A protein and the small-molecule ligand that binds it are described below.
Small molecule (SMILES): COCCN(C[C@H]1C[C@@H]1C)c1cc(-c2nnc([C@](C)(N)Cc3ccccc3)o2)c(Cl)c(N(C)S(C)(=O)=O)n1

Sequence of chain 1.A:
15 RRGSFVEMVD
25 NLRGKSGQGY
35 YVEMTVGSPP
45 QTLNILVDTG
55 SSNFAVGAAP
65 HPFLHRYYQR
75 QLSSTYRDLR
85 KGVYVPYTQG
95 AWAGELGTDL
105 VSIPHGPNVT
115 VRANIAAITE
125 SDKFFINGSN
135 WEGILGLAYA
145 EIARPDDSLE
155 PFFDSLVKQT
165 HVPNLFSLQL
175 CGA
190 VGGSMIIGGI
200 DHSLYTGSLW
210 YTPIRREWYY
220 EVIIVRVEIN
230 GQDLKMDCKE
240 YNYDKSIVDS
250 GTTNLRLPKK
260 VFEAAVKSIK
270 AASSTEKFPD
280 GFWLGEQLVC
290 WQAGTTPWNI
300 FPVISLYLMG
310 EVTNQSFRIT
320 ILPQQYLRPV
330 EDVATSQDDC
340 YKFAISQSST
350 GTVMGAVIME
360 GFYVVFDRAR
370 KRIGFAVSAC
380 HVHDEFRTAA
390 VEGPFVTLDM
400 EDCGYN

Binding-site contacts:
Ligand atom C20 contacts residue ASP52 of chain 1.A at 3.5 Å.
Ligand atom N4 contacts residue THR92 of chain 1.A at 3.6 Å.
Ligand atom C5 contacts residue THR252 of chain 1.A at 3.6 Å.
Ligand atom C25 contacts residue GLN93 of chain 1.A at 3.1 Å.
Ligand atom C4 contacts residue ILE130 of chain 1.A at 3.6 Å (hydrophobic).
Ligand atom N6 contacts residue ASP52 of chain 1.A at 2.6 Å (salt-bridge).
Ligand atom N1 contacts residue GLN93 of chain 1.A at 3.5 Å (h-bond).
Ligand atom C21 contacts residue GLY54 of chain 1.A at 3.6 Å.
Ligand atom C5 contacts residue GLY33 of chain 1.A at 3.5 Å.
Ligand atom C8 contacts residue GLY250 of chain 1.A at 3.5 Å.
Ligand atom C29 contacts residue THR251 of chain 1.A at 3.6 Å.
Ligand atom C2 contacts residue THR252 of chain 1.A at 3.1 Å.
Ligand atom O1 contacts residue GLN93 of chain 1.A at 2.9 Å (h-bond).
Ligand atom C4 contacts residue GLY31 of chain 1.A at 3.5 Å.
Ligand atom C3 contacts residue GLN93 of chain 1.A at 3.5 Å.
Ligand atom N3 contacts residue TYR91 of chain 1.A at 3.5 Å.
Ligand atom C8 contacts residue SER30 of chain 1.A at 3.4 Å.
Ligand atom N6 contacts residue ASP248 of chain 1.A at 2.9 Å (salt-bridge).
Ligand atom C27 contacts residue LEU50 of chain 1.A at 3.4 Å (hydrophobic).
Ligand atom O2 contacts residue THR252 of chain 1.A at 3.3 Å (h-bond).
Ligand atom O4 contacts residue THR251 of chain 1.A at 3.4 Å (h-bond).
Ligand atom O3 contacts residue ASN253 of chain 1.A at 3.2 Å (h-bond).
Ligand atom C21 contacts residue ASP52 of chain 1.A at 3.6 Å.
Ligand atom C28 contacts residue LEU50 of chain 1.A at 3.5 Å (hydrophobic).
Ligand atom C5 contacts residue GLN32 of chain 1.A at 3.6 Å.
Ligand atom C7 contacts residue GLN32 of chain 1.A at 3.4 Å.
Ligand atom C9 contacts residue GLN93 of chain 1.A at 3.5 Å.
Ligand atom N5 contacts residue GLN93 of chain 1.A at 3.5 Å (h-bond).
Ligand atom CL contacts residue THR92 of chain 1.A at 3.6 Å.
Ligand atom C24 contacts residue GLN93 of chain 1.A at 3.1 Å.
Ligand atom C7 contacts residue GLY33 of chain 1.A at 3.6 Å.
Ligand atom O2 contacts residue THR251 of chain 1.A at 3.3 Å.
Ligand atom N6 contacts residue GLY250 of chain 1.A at 3.0 Å (h-bond).
Ligand atom C25 contacts residue TYR91 of chain 1.A at 3.6 Å (hydrophobic).
Ligand atom O3 contacts residue SER345 of chain 1.A at 3.1 Å (h-bond).
Ligand atom O4 contacts residue GLY250 of chain 1.A at 3.1 Å (h-bond).
Ligand atom O2 contacts residue ASN253 of chain 1.A at 3.1 Å (h-bond).
Ligand atom C27 contacts residue GLY250 of chain 1.A at 3.5 Å.
Ligand atom C6 contacts residue GLY250 of chain 1.A at 3.2 Å.
Ligand atom N4 contacts residue GLN93 of chain 1.A at 3.4 Å (h-bond).